The protein below binds the small molecule below.
Small molecule (SMILES): CC(=O)N[C@@H]1[C@@H](O)[C@@H](O)[C@@H](CO)O[C@@H]1O

Sequence of chain 1.A:
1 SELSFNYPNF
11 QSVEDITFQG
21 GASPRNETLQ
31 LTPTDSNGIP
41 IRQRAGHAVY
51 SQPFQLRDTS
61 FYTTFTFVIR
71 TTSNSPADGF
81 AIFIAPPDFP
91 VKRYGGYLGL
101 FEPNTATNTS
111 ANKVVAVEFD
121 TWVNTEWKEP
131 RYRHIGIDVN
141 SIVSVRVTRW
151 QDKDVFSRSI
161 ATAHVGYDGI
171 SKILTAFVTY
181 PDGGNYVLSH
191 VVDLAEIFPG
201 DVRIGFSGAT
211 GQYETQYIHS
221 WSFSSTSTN

Sequence of chain 1.C:
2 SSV

Binding-site contacts:
Ligand atom C6 contacts residue GLN212 of chain 1.A at 3.7 Å.
Ligand atom C8 contacts residue TRP127 of chain 1.A at 3.9 Å (hydrophobic).
Ligand atom O3 contacts residue ASN124 of chain 1.A at 2.8 Å (h-bond).
Ligand atom C7 contacts residue VAL4 of chain 1.C at 3.5 Å (hydrophobic).
Ligand atom N2 contacts residue GLU126 of chain 1.A at 3.1 Å (salt-bridge).
Ligand atom O7 contacts residue GLY96 of chain 1.A at 2.9 Å (h-bond).
Ligand atom C3 contacts residue ASP78 of chain 1.A at 3.6 Å.
Ligand atom N2 contacts residue SER3 of chain 1.C at 2.7 Å (h-bond).
Ligand atom O4 contacts residue GLY211 of chain 1.A at 3.4 Å.
Ligand atom N2 contacts residue ASN124 of chain 1.A at 3.5 Å (h-bond).
Ligand atom O3 contacts residue GLY95 of chain 1.A at 3.8 Å.
Ligand atom C7 contacts residue GLU126 of chain 1.A at 3.7 Å.
Ligand atom C8 contacts residue TYR97 of chain 1.A at 3.9 Å (hydrophobic).
Ligand atom O6 contacts residue GLN212 of chain 1.A at 3.1 Å (h-bond).
Ligand atom O7 contacts residue VAL4 of chain 1.C at 3.9 Å.
Ligand atom O4 contacts residue ALA77 of chain 1.A at 3.8 Å.
Ligand atom C3 contacts residue ASN124 of chain 1.A at 3.5 Å.
Ligand atom C7 contacts residue ASN124 of chain 1.A at 3.8 Å.
Ligand atom C3 contacts residue TRP122 of chain 1.A at 3.5 Å (hydrophobic).
Ligand atom O4 contacts residue ASP78 of chain 1.A at 2.6 Å (salt-bridge).
Ligand atom O6 contacts residue TRP122 of chain 1.A at 3.9 Å.
Ligand atom O3 contacts residue TRP122 of chain 1.A at 3.7 Å.
Ligand atom O3 contacts residue ASP78 of chain 1.A at 2.7 Å (salt-bridge).
Ligand atom C1 contacts residue SER3 of chain 1.C at 1.4 Å.
Ligand atom C4 contacts residue SER3 of chain 1.C at 3.5 Å.
Ligand atom C8 contacts residue GLU126 of chain 1.A at 3.3 Å.
Ligand atom O3 contacts residue GLY96 of chain 1.A at 3.0 Å (h-bond).
Ligand atom C8 contacts residue VAL4 of chain 1.C at 3.7 Å (hydrophobic).
Ligand atom C4 contacts residue ASP78 of chain 1.A at 3.5 Å.
Ligand atom N2 contacts residue VAL4 of chain 1.C at 3.7 Å.
Ligand atom O7 contacts residue GLY95 of chain 1.A at 3.6 Å.
Ligand atom C7 contacts residue GLY96 of chain 1.A at 3.8 Å.
Ligand atom C4 contacts residue TRP122 of chain 1.A at 3.6 Å (hydrophobic).
Ligand atom O5 contacts residue SER3 of chain 1.C at 2.3 Å (h-bond).
Ligand atom C1 contacts residue VAL4 of chain 1.C at 3.7 Å (hydrophobic).
Ligand atom C5 contacts residue TRP122 of chain 1.A at 3.7 Å (hydrophobic).
Ligand atom C2 contacts residue SER3 of chain 1.C at 2.3 Å.
Ligand atom C6 contacts residue TRP122 of chain 1.A at 3.9 Å (hydrophobic).
Ligand atom C5 contacts residue SER3 of chain 1.C at 2.9 Å.
Ligand atom C3 contacts residue SER3 of chain 1.C at 2.9 Å.